Sequence of chain 1.A:
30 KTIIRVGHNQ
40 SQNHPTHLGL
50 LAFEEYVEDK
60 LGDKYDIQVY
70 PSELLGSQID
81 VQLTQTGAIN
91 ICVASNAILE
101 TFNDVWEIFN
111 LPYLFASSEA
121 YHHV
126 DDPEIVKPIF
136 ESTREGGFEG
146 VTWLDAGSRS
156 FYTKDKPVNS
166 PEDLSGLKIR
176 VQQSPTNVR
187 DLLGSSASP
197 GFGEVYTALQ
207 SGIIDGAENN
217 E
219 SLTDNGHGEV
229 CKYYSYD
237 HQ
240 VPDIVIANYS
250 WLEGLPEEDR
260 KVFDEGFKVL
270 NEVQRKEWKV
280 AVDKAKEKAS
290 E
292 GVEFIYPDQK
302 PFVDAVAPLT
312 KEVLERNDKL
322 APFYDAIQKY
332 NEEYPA

Binding-site contacts:
Ligand atom C6 contacts residue ARG175 of chain 1.A at 3.5 Å.
Ligand atom O1 contacts residue ARG154 of chain 1.A at 3.5 Å (salt-bridge).
Ligand atom O1 contacts residue ASN215 of chain 1.A at 2.7 Å (h-bond).
Ligand atom C2 contacts residue GCU1 of chain 1.B at 0.2 Å.
Ligand atom O2 contacts residue ASP242 of chain 1.A at 2.8 Å (salt-bridge).
Ligand atom C2 contacts residue ASP242 of chain 1.A at 3.4 Å.
Ligand atom O5 contacts residue ASN215 of chain 1.A at 3.1 Å (h-bond).
Ligand atom O5 contacts residue ARG154 of chain 1.A at 3.2 Å (salt-bridge).
Ligand atom O6B contacts residue GCU1 of chain 1.B at 0.4 Å (h-bond).
Ligand atom O2 contacts residue GCU1 of chain 1.B at 0.5 Å (h-bond).
Ligand atom O6B contacts residue ASN215 of chain 1.A at 3.0 Å (h-bond).
Ligand atom C6 contacts residue PHE198 of chain 1.A at 3.4 Å (hydrophobic).
Ligand atom O3 contacts residue GCU1 of chain 1.B at 0.1 Å (h-bond).
Ligand atom O6B contacts residue PHE198 of chain 1.A at 3.6 Å.
Ligand atom C3 contacts residue ASP242 of chain 1.A at 3.6 Å.
Ligand atom O4 contacts residue GCU1 of chain 1.B at 0.2 Å (h-bond).
Ligand atom O4 contacts residue ASN38 of chain 1.A at 3.1 Å (h-bond).
Ligand atom O6A contacts residue GLN177 of chain 1.A at 3.4 Å (h-bond).
Ligand atom O3 contacts residue GLN77 of chain 1.A at 3.0 Å (h-bond).
Ligand atom C1 contacts residue GCU1 of chain 1.B at 0.2 Å.
Ligand atom O6A contacts residue PHE198 of chain 1.A at 3.2 Å.
Ligand atom O6B contacts residue ARG175 of chain 1.A at 2.7 Å (salt-bridge).
Ligand atom O1 contacts residue GCU1 of chain 1.B at 1.3 Å.
Ligand atom C5 contacts residue GCU1 of chain 1.B at 0.1 Å.
Ligand atom C6 contacts residue GCU1 of chain 1.B at 0.2 Å.
Ligand atom O6B contacts residue ARG154 of chain 1.A at 3.0 Å (salt-bridge).
Ligand atom O6B contacts residue GLN177 of chain 1.A at 3.5 Å.
Ligand atom O4 contacts residue GLN177 of chain 1.A at 3.6 Å (h-bond).
Ligand atom O6A contacts residue GCU1 of chain 1.B at 0.3 Å (h-bond).
Ligand atom O1 contacts residue ASN216 of chain 1.A at 3.1 Å (h-bond).
Ligand atom C3 contacts residue GCU1 of chain 1.B at 0.1 Å.
Ligand atom C1 contacts residue ASN215 of chain 1.A at 3.6 Å.
Ligand atom C4 contacts residue GCU1 of chain 1.B at 0.1 Å.
Ligand atom O3 contacts residue ASP242 of chain 1.A at 2.7 Å (salt-bridge).
Ligand atom O6A contacts residue ARG175 of chain 1.A at 2.9 Å (salt-bridge).
Ligand atom C4 contacts residue GLN177 of chain 1.A at 3.6 Å.
Ligand atom O4 contacts residue GLN77 of chain 1.A at 3.1 Å (h-bond).
Ligand atom O5 contacts residue GCU1 of chain 1.B at 0.2 Å (h-bond).
Ligand atom O2 contacts residue GLN39 of chain 1.A at 2.9 Å (h-bond).
Ligand atom C6 contacts residue GLN177 of chain 1.A at 3.5 Å.

This small molecule binds to this protein.
Small molecule (SMILES): O=C(O)[C@H]1O[C@@H](O)[C@H](O)[C@@H](O)[C@@H]1O